Binding-site contacts:
Ligand atom C2' contacts residue EDO1 of chain 1.P at 3.4 Å.
Ligand atom O1' contacts residue GLY111 of chain 1.C at 4.2 Å.
Ligand atom C4 contacts residue MET381 of chain 1.C at 3.8 Å (hydrophobic).
Ligand atom O2' contacts residue PEG1 of chain 1.V at 3.9 Å.
Ligand atom O3' contacts residue LYS377 of chain 1.C at 3.7 Å.
Ligand atom C10 contacts residue HIS251 of chain 1.C at 3.8 Å.
Ligand atom C5B contacts residue PEG1 of chain 1.V at 4.1 Å.
Ligand atom C7 contacts residue PEG1 of chain 1.V at 3.8 Å.
Ligand atom C8 contacts residue PEG1 of chain 1.V at 3.3 Å.
Ligand atom C5 contacts residue MET381 of chain 1.C at 4.2 Å (hydrophobic).
Ligand atom C3' contacts residue ASP95 of chain 1.C at 4.3 Å.
Ligand atom C9 contacts residue HIS251 of chain 1.C at 4.3 Å.
Ligand atom O3' contacts residue TRP113 of chain 1.C at 3.0 Å (h-bond).
Ligand atom C2' contacts residue TRP113 of chain 1.C at 3.7 Å (hydrophobic).
Ligand atom O3' contacts residue ASP95 of chain 1.C at 3.2 Å (salt-bridge).
Ligand atom C9 contacts residue PEG1 of chain 1.V at 3.8 Å.
Ligand atom C1A contacts residue HIS251 of chain 1.C at 4.5 Å.
Ligand atom O2' contacts residue TRP113 of chain 1.C at 3.4 Å.
Ligand atom O2' contacts residue EDO1 of chain 1.P at 2.9 Å (h-bond).
Ligand atom C8A contacts residue PEG1 of chain 1.V at 3.7 Å.
Ligand atom C1' contacts residue EDO1 of chain 1.P at 3.8 Å.
Ligand atom C1' contacts residue PEG1 of chain 1.V at 3.9 Å.
Ligand atom C3' contacts residue TRP113 of chain 1.C at 3.9 Å (hydrophobic).

This protein binds this small molecule.
Small molecule (SMILES): O[C@@H]1[C@H](O)Cc2c(cc3ccc4cccc5ccc2c3c45)[C@H]1O

Sequence of chain 1.C:
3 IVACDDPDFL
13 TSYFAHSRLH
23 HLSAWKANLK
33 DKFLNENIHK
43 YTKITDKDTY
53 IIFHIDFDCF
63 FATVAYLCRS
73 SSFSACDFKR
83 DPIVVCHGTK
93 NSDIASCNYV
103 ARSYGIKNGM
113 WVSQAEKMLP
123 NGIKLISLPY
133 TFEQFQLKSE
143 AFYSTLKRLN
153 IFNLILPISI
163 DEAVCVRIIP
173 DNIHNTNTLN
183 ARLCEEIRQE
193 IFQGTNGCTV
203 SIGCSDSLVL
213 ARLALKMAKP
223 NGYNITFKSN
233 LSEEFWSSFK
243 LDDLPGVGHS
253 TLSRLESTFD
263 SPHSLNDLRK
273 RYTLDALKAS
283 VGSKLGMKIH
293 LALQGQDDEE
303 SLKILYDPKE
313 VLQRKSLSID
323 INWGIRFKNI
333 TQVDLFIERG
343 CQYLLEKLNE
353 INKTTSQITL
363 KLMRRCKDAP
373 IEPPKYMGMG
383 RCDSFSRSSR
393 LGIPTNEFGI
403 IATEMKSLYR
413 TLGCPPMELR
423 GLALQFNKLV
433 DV